Binding-site contacts:
Ligand atom C contacts residue PHE67 of chain 2.B at 4.2 Å (hydrophobic).
Ligand atom N contacts residue PHE67 of chain 2.B at 3.6 Å.
Ligand atom OXT contacts residue LEU64 of chain 2.B at 4.2 Å.
Ligand atom N contacts residue PHE76 of chain 5.B at 3.8 Å.
Ligand atom OXT contacts residue ILE68 of chain 2.B at 4.3 Å.
Ligand atom CA contacts residue PHE11 of chain 5.B at 4.2 Å (hydrophobic).
Ligand atom OXT contacts residue PHE67 of chain 2.B at 3.6 Å.

Sequence of chain 5.B:
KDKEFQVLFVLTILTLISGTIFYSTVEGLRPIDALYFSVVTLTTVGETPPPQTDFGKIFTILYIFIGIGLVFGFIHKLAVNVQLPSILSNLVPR

Sequence of chain 2.B:
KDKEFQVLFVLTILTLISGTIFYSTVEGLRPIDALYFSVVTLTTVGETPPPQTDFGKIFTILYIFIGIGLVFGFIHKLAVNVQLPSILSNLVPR

This small molecule binds to this protein.
Small molecule (SMILES): NCC(=O)O